A small-molecule ligand and the protein it binds are described below.
Small molecule (SMILES): COC1=C(OC)C(=O)C(C/C=C(\C)CC/C=C(\C)CC/C=C(\C)CC/C=C(\C)CC/C=C(\C)CC/C=C(\C)CC/C=C(\C)CC/C=C(\C)CC/C=C(\C)CCC=C(C)C)=C(C)C1=O

Sequence of chain 1.C:
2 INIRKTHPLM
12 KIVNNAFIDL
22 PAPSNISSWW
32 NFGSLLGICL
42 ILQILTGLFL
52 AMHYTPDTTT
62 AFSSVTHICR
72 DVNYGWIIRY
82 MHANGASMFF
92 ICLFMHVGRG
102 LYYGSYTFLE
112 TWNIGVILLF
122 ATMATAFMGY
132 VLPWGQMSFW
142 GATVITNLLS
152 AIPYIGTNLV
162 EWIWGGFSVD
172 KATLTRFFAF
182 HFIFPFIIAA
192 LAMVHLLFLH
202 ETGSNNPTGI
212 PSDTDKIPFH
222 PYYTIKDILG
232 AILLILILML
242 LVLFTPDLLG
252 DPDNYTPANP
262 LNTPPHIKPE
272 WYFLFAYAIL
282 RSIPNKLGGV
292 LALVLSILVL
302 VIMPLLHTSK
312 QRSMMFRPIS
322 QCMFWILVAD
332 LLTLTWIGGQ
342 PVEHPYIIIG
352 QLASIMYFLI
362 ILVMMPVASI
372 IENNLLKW

Binding-site contacts:
Ligand atom O3 contacts residue SER205 of chain 1.C at 4.0 Å.
Ligand atom C5 contacts residue PHE220 of chain 1.C at 3.7 Å (hydrophobic).
Ligand atom O3 contacts residue HEM1 of chain 1.V at 3.7 Å.
Ligand atom C5 contacts residue ASP228 of chain 1.C at 4.0 Å.
Ligand atom C3M contacts residue SER205 of chain 1.C at 3.7 Å.
Ligand atom C1 contacts residue LEU197 of chain 1.C at 4.0 Å (hydrophobic).
Ligand atom C5 contacts residue HEM1 of chain 1.V at 4.2 Å.
Ligand atom O5 contacts residue SER35 of chain 1.C at 3.3 Å.
Ligand atom O2 contacts residue LEU197 of chain 1.C at 3.9 Å.
Ligand atom C16 contacts residue MET194 of chain 1.C at 3.7 Å (hydrophobic).
Ligand atom C1 contacts residue HIS201 of chain 1.C at 4.1 Å.
Ligand atom C4M contacts residue ASP228 of chain 1.C at 3.8 Å.
Ligand atom C11 contacts residue GLY38 of chain 1.C at 3.8 Å.
Ligand atom C2 contacts residue HIS201 of chain 1.C at 3.6 Å.
Ligand atom C3M contacts residue LEU21 of chain 1.C at 4.1 Å (hydrophobic).
Ligand atom O4 contacts residue HEM1 of chain 1.V at 3.4 Å.
Ligand atom C10 contacts residue PHE18 of chain 1.C at 4.2 Å (hydrophobic).
Ligand atom O5 contacts residue ASP228 of chain 1.C at 3.1 Å (salt-bridge).
Ligand atom O2 contacts residue LEU21 of chain 1.C at 3.3 Å.
Ligand atom C1M contacts residue ALA17 of chain 1.C at 4.0 Å (hydrophobic).
Ligand atom C2 contacts residue LEU21 of chain 1.C at 4.1 Å (hydrophobic).
Ligand atom C6 contacts residue PHE220 of chain 1.C at 3.9 Å (hydrophobic).
Ligand atom C12 contacts residue GLY38 of chain 1.C at 3.8 Å.
Ligand atom C4M contacts residue PHE220 of chain 1.C at 3.6 Å (hydrophobic).
Ligand atom C3M contacts residue PHE220 of chain 1.C at 4.2 Å (hydrophobic).
Ligand atom C1M contacts residue LEU197 of chain 1.C at 3.7 Å (hydrophobic).
Ligand atom C7 contacts residue PHE18 of chain 1.C at 3.6 Å (hydrophobic).
Ligand atom C4 contacts residue HEM1 of chain 1.V at 3.5 Å.
Ligand atom O5 contacts residue PHE220 of chain 1.C at 3.9 Å.
Ligand atom C11 contacts residue GLY34 of chain 1.C at 4.2 Å.
Ligand atom O4 contacts residue TRP31 of chain 1.C at 3.7 Å.
Ligand atom C8 contacts residue HEM1 of chain 1.V at 4.2 Å.
Ligand atom C4M contacts residue TRP31 of chain 1.C at 3.5 Å (hydrophobic).
Ligand atom C2 contacts residue LEU197 of chain 1.C at 4.0 Å (hydrophobic).
Ligand atom C3 contacts residue HEM1 of chain 1.V at 3.6 Å.
Ligand atom C1M contacts residue HIS201 of chain 1.C at 3.6 Å.
Ligand atom C3 contacts residue PHE220 of chain 1.C at 4.1 Å (hydrophobic).
Ligand atom C4 contacts residue PHE220 of chain 1.C at 3.8 Å (hydrophobic).
Ligand atom C1M contacts residue PHE18 of chain 1.C at 3.6 Å (hydrophobic).
Ligand atom O2 contacts residue HIS201 of chain 1.C at 2.5 Å (h-bond).